Sequence of chain 1.B:
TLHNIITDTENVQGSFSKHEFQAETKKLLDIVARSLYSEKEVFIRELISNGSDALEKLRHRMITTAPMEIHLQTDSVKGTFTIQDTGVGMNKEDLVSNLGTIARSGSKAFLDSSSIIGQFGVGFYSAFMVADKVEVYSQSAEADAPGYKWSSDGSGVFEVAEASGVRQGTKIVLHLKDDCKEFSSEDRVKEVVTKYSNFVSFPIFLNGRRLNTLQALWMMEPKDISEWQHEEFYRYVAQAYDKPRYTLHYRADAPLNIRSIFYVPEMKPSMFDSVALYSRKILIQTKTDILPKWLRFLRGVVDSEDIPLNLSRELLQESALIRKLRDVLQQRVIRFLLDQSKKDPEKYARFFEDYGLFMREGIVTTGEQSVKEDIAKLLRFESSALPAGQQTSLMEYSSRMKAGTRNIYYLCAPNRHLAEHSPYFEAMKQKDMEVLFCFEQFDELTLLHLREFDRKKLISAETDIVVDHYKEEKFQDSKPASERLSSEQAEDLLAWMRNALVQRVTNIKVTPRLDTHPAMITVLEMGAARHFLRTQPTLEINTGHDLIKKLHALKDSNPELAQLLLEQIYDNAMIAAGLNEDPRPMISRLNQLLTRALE

Binding-site contacts:
Ligand atom O3' contacts residue SER121 of chain 1.B at 3.4 Å (h-bond).
Ligand atom PA contacts residue PHE148 of chain 1.B at 3.6 Å.
Ligand atom PA contacts residue MG1 of chain 1.I at 3.1 Å.
Ligand atom O2A contacts residue PHE148 of chain 1.B at 3.1 Å (h-bond).
Ligand atom O2G contacts residue MG1 of chain 1.I at 2.0 Å.
Ligand atom O1G contacts residue VAL146 of chain 1.B at 3.0 Å (h-bond).
Ligand atom N3B contacts residue MG1 of chain 1.I at 3.5 Å.
Ligand atom O3A contacts residue GLY145 of chain 1.B at 3.1 Å.
Ligand atom N3B contacts residue GLY142 of chain 1.B at 3.4 Å.
Ligand atom O1A contacts residue ASN62 of chain 1.B at 2.8 Å (h-bond).
Ligand atom N1 contacts residue THR194 of chain 1.B at 3.5 Å (h-bond).
Ligand atom O3A contacts residue MG1 of chain 1.I at 3.1 Å.
Ligand atom O1A contacts residue MG1 of chain 1.I at 2.2 Å.
Ligand atom N7 contacts residue ASN62 of chain 1.B at 3.5 Å.
Ligand atom N3 contacts residue MET106 of chain 1.B at 3.4 Å.
Ligand atom N6 contacts residue ASP101 of chain 1.B at 2.9 Å (salt-bridge).
Ligand atom O2' contacts residue ASN114 of chain 1.B at 3.4 Å (h-bond).
Ligand atom O2A contacts residue VAL146 of chain 1.B at 3.3 Å (h-bond).
Ligand atom O2B contacts residue MG1 of chain 1.I at 1.9 Å.
Ligand atom N3B contacts residue PHE144 of chain 1.B at 3.3 Å (h-bond).
Ligand atom O3G contacts residue PHE144 of chain 1.B at 3.2 Å (h-bond).
Ligand atom PB contacts residue MG1 of chain 1.I at 2.9 Å.
Ligand atom N3B contacts residue GLY145 of chain 1.B at 3.0 Å (h-bond).
Ligand atom O2G contacts residue GLU58 of chain 1.B at 3.4 Å (salt-bridge).
Ligand atom O3G contacts residue ARG345 of chain 1.B at 2.4 Å (salt-bridge).
Ligand atom N3B contacts residue GLN143 of chain 1.B at 3.2 Å (h-bond).
Ligand atom O2B contacts residue ASN62 of chain 1.B at 2.9 Å (h-bond).
Ligand atom O1A contacts residue PHE148 of chain 1.B at 2.9 Å (h-bond).
Ligand atom O3' contacts residue GLY122 of chain 1.B at 2.8 Å (h-bond).
Ligand atom O3' contacts residue SER123 of chain 1.B at 3.3 Å (h-bond).
Ligand atom O2A contacts residue GLY145 of chain 1.B at 3.3 Å.
Ligand atom O3G contacts residue GLN143 of chain 1.B at 3.1 Å (h-bond).
Ligand atom O3A contacts residue VAL146 of chain 1.B at 3.5 Å (h-bond).
Ligand atom O2A contacts residue GLY147 of chain 1.B at 3.2 Å (h-bond).
Ligand atom O1G contacts residue GLY147 of chain 1.B at 2.7 Å (h-bond).
Ligand atom O1G contacts residue GLY145 of chain 1.B at 3.3 Å (h-bond).
Ligand atom O2' contacts residue GLY122 of chain 1.B at 3.5 Å.
Ligand atom N1 contacts residue ALA66 of chain 1.B at 3.4 Å.
Ligand atom PG contacts residue MG1 of chain 1.I at 3.2 Å.
Ligand atom O1B contacts residue SER121 of chain 1.B at 2.6 Å (h-bond).

The protein below binds the small molecule below.
Small molecule (SMILES): Nc1ncnc2c1ncn2[C@@H]1O[C@H](CO[P](=O)(O)O[P](=O)(O)NP(=O)(O)O)[C@@H](O)[C@H]1O